Binding-site contacts:
Ligand atom C7 contacts residue ASN343 of chain 1.B at 3.1 Å.
Ligand atom C3 contacts residue ASN343 of chain 1.B at 3.9 Å.
Ligand atom C4 contacts residue ASN343 of chain 1.B at 4.2 Å.
Ligand atom N2 contacts residue ASN343 of chain 1.B at 3.0 Å (h-bond).
Ligand atom C1 contacts residue ASN343 of chain 1.B at 1.4 Å.
Ligand atom C2 contacts residue ASN343 of chain 1.B at 2.5 Å.
Ligand atom C8 contacts residue PHE342 of chain 1.B at 4.3 Å (hydrophobic).
Ligand atom C8 contacts residue GLY339 of chain 1.B at 3.8 Å.
Ligand atom C8 contacts residue ASN343 of chain 1.B at 3.8 Å.
Ligand atom C8 contacts residue PHE338 of chain 1.B at 3.9 Å (hydrophobic).
Ligand atom O5 contacts residue ASN343 of chain 1.B at 2.4 Å (h-bond).
Ligand atom C5 contacts residue ASN343 of chain 1.B at 3.6 Å.
Ligand atom O7 contacts residue ASN343 of chain 1.B at 3.2 Å (h-bond).

The protein below binds the small molecule below.
Small molecule (SMILES): CC(=O)N[C@@H]1[C@@H](O)[C@H](O)[C@@H](CO)O[C@H]1O

Sequence of chain 1.B:
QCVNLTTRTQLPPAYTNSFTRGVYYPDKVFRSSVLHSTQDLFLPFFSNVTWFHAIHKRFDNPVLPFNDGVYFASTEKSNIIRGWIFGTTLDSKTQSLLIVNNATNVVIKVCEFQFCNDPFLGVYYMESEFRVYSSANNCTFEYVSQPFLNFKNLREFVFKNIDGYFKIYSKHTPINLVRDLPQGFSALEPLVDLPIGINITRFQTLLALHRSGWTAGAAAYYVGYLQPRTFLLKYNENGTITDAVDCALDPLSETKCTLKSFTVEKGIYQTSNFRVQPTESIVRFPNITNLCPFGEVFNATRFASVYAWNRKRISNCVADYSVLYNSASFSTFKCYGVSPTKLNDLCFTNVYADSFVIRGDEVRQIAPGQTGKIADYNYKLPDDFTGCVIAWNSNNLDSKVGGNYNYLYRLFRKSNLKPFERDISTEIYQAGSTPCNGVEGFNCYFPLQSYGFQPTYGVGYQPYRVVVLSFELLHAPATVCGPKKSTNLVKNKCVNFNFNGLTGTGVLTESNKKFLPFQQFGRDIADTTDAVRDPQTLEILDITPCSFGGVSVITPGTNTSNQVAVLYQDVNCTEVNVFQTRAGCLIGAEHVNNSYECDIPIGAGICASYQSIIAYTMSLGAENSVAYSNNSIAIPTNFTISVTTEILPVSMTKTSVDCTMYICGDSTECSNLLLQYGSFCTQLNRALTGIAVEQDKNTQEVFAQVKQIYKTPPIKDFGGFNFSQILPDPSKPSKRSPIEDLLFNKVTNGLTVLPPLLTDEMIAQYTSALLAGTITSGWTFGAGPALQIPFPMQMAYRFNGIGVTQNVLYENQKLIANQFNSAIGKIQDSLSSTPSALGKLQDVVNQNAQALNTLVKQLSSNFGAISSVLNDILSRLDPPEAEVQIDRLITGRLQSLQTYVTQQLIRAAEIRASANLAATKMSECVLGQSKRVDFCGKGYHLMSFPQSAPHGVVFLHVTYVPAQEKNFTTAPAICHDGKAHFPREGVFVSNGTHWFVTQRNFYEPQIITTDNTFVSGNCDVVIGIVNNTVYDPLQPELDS